Binding-site contacts:
Ligand atom N3 contacts residue TRP153 of chain 1.B at 3.7 Å.
Ligand atom C4Q contacts residue TYR14 of chain 1.B at 3.4 Å (hydrophobic).
Ligand atom O2A contacts residue ARG177 of chain 1.B at 2.8 Å (salt-bridge).
Ligand atom O1B contacts residue ARG241 of chain 1.B at 2.7 Å (salt-bridge).
Ligand atom O2Q contacts residue PHE118 of chain 1.B at 3.3 Å.
Ligand atom C6Q contacts residue HIS210 of chain 1.B at 3.6 Å.
Ligand atom C5 contacts residue TRP153 of chain 1.B at 3.5 Å (hydrophobic).
Ligand atom O3B contacts residue PHE118 of chain 1.B at 3.8 Å.
Ligand atom C3' contacts residue SER181 of chain 1.B at 3.2 Å.
Ligand atom C4 contacts residue TRP153 of chain 1.B at 3.6 Å (hydrophobic).
Ligand atom C2' contacts residue TYR162 of chain 1.B at 3.5 Å (hydrophobic).
Ligand atom C5M contacts residue TYR162 of chain 1.B at 3.5 Å (hydrophobic).
Ligand atom C5 contacts residue TYR162 of chain 1.B at 3.8 Å (hydrophobic).
Ligand atom O5' contacts residue SER179 of chain 1.B at 3.6 Å.
Ligand atom O2A contacts residue ILE190 of chain 1.B at 3.8 Å.
Ligand atom O2B contacts residue PHE118 of chain 1.B at 3.7 Å.
Ligand atom O2A contacts residue SER179 of chain 1.B at 2.6 Å (h-bond).
Ligand atom O2 contacts residue PHE158 of chain 1.B at 3.4 Å.
Ligand atom O2A contacts residue ALA164 of chain 1.B at 3.7 Å.
Ligand atom O5Q contacts residue ILE190 of chain 1.B at 3.8 Å.
Ligand atom O3' contacts residue SER181 of chain 1.B at 2.6 Å (h-bond).
Ligand atom O2B contacts residue LYS29 of chain 1.B at 2.9 Å (salt-bridge).
Ligand atom PA contacts residue SER179 of chain 1.B at 3.7 Å.
Ligand atom O4' contacts residue ARG241 of chain 1.B at 3.7 Å.
Ligand atom C6 contacts residue TRP153 of chain 1.B at 3.5 Å (hydrophobic).
Ligand atom O1A contacts residue LYS29 of chain 1.B at 2.9 Å (salt-bridge).
Ligand atom O2Q contacts residue ARG241 of chain 1.B at 2.9 Å (salt-bridge).
Ligand atom O2B contacts residue HIS26 of chain 1.B at 3.2 Å.
Ligand atom C2 contacts residue TRP153 of chain 1.B at 3.6 Å (hydrophobic).
Ligand atom N3Q contacts residue PHE118 of chain 1.B at 2.9 Å (h-bond).
Ligand atom O5' contacts residue ILE190 of chain 1.B at 3.7 Å.
Ligand atom O4Q contacts residue SAH1 of chain 1.F at 3.8 Å.
Ligand atom O4Q contacts residue TYR14 of chain 1.B at 2.5 Å (h-bond).
Ligand atom O1B contacts residue PHE118 of chain 1.B at 3.7 Å.
Ligand atom N3Q contacts residue SAH1 of chain 1.F at 3.5 Å (h-bond).
Ligand atom O2 contacts residue THR159 of chain 1.B at 3.0 Å (h-bond).
Ligand atom O4' contacts residue TRP153 of chain 1.B at 2.9 Å (h-bond).
Ligand atom C1' contacts residue TRP153 of chain 1.B at 3.0 Å (hydrophobic).
Ligand atom N1 contacts residue TRP153 of chain 1.B at 3.3 Å (h-bond).
Ligand atom O3' contacts residue TRP152 of chain 1.B at 3.5 Å.

Sequence of chain 1.B:
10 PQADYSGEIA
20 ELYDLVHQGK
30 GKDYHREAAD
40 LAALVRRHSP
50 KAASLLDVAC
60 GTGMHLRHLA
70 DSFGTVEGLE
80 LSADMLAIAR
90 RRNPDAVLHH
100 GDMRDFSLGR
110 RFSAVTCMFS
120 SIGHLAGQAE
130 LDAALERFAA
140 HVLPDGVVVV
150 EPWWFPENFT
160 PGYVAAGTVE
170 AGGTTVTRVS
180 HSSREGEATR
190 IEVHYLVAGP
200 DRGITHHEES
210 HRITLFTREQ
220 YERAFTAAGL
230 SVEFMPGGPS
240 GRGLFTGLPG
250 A

This protein binds this small molecule.
Small molecule (SMILES): Cc1cn([C@H]2C[C@H](O)[C@@H](CO[P](=O)(O)O[P](=O)(O)O[C@H]3O[C@H](C)[C@@H](O)[C@H](N)[C@H]3O)O2)c(=O)[nH]c1=O